Binding-site contacts:
Ligand atom C4 contacts residue ASN96 of chain 1.A at 4.2 Å.
Ligand atom C1 contacts residue ASN96 of chain 1.A at 1.4 Å.
Ligand atom O5 contacts residue GLU118 of chain 1.A at 3.6 Å.
Ligand atom C8 contacts residue ASN96 of chain 1.A at 4.2 Å.
Ligand atom O7 contacts residue ASN96 of chain 1.A at 3.9 Å.
Ligand atom C8 contacts residue PHE144 of chain 1.A at 3.9 Å (hydrophobic).
Ligand atom N2 contacts residue ASN96 of chain 1.A at 2.9 Å (h-bond).
Ligand atom C1 contacts residue GLU118 of chain 1.A at 4.4 Å.
Ligand atom O6 contacts residue GLU118 of chain 1.A at 4.4 Å.
Ligand atom C7 contacts residue PHE144 of chain 1.A at 3.7 Å (hydrophobic).
Ligand atom O7 contacts residue PHE144 of chain 1.A at 3.2 Å.
Ligand atom C2 contacts residue ASN96 of chain 1.A at 2.4 Å.
Ligand atom C3 contacts residue ASN96 of chain 1.A at 3.8 Å.
Ligand atom C5 contacts residue ASN96 of chain 1.A at 3.7 Å.
Ligand atom C7 contacts residue ASN96 of chain 1.A at 3.6 Å.
Ligand atom O5 contacts residue ASN96 of chain 1.A at 2.4 Å (h-bond).

Sequence of chain 1.A:
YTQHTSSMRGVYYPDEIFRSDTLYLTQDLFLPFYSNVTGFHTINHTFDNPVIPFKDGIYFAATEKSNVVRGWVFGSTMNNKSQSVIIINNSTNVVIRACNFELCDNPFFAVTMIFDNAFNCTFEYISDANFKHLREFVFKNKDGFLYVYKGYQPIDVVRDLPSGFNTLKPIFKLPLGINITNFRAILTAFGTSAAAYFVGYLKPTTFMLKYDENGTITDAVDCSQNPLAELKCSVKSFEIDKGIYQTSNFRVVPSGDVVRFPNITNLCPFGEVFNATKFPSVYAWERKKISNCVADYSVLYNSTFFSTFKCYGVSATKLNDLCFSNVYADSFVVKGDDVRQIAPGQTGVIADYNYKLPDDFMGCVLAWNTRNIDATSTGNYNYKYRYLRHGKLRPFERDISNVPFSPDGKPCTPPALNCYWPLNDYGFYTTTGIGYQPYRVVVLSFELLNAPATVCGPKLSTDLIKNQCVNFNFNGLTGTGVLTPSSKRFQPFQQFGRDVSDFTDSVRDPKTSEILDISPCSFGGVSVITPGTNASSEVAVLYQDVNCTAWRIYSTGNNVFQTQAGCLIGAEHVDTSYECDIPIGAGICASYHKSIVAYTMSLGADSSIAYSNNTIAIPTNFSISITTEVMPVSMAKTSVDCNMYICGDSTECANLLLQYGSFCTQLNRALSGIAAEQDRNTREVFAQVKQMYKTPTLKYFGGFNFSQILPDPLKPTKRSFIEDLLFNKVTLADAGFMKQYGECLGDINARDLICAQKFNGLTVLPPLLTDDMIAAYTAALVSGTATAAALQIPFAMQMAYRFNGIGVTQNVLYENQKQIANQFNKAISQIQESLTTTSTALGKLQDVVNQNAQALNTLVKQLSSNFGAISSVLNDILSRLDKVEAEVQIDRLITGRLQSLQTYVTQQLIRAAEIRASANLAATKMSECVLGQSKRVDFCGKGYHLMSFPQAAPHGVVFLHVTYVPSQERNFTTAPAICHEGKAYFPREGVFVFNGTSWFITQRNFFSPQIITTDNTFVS

A small-molecule ligand and the protein it binds are described below.
Small molecule (SMILES): CC(=O)N[C@@H]1[C@@H](O)[C@H](O)[C@@H](CO)O[C@H]1O